This small molecule binds to this protein.
Small molecule (SMILES): CC(=O)N[C@@H]1[C@@H](O)[C@H](O[C@@H]2O[C@H](CO)[C@@H](O[C@@H]3O[C@H](CO)[C@@H](O)[C@H](O)[C@H]3NC(C)=O)[C@H](O)[C@H]2NC(C)=O)[C@@H](CO)O[C@H]1O

Binding-site contacts:
Ligand atom O1 contacts residue GLN54 of chain 1.A at 3.6 Å.
Ligand atom C3 contacts residue GLU137 of chain 1.A at 3.8 Å.
Ligand atom C3 contacts residue GLN106 of chain 1.A at 3.8 Å.
Ligand atom C5 contacts residue THR71 of chain 1.A at 3.6 Å.
Ligand atom N2 contacts residue GLU137 of chain 1.A at 2.9 Å (salt-bridge).
Ligand atom O7 contacts residue GLN69 of chain 1.A at 3.7 Å.
Ligand atom N2 contacts residue GLN106 of chain 1.A at 3.5 Å (h-bond).
Ligand atom O7 contacts residue ALA140 of chain 1.A at 2.9 Å (h-bond).
Ligand atom C8 contacts residue TYR136 of chain 1.A at 3.8 Å (hydrophobic).
Ligand atom O5 contacts residue GLU45 of chain 1.A at 3.4 Å (salt-bridge).
Ligand atom O4 contacts residue ARG138 of chain 1.A at 3.1 Å (salt-bridge).
Ligand atom C6 contacts residue GLN69 of chain 1.A at 3.6 Å.
Ligand atom O5 contacts residue ARG138 of chain 1.A at 3.1 Å (salt-bridge).
Ligand atom C8 contacts residue VAL68 of chain 1.A at 3.8 Å (hydrophobic).
Ligand atom C8 contacts residue GLU137 of chain 1.A at 3.6 Å.
Ligand atom C7 contacts residue GLN106 of chain 1.A at 3.3 Å.
Ligand atom C2 contacts residue GLU137 of chain 1.A at 3.4 Å.
Ligand atom C5 contacts residue GLN69 of chain 1.A at 3.6 Å.
Ligand atom O7 contacts residue TRP70 of chain 1.A at 3.5 Å.
Ligand atom O6 contacts residue GLU137 of chain 1.A at 3.4 Å (salt-bridge).
Ligand atom C1 contacts residue GLU137 of chain 1.A at 3.2 Å.
Ligand atom O7 contacts residue PRO139 of chain 1.A at 3.9 Å.
Ligand atom C7 contacts residue GLN69 of chain 1.A at 3.9 Å.
Ligand atom O3 contacts residue GLN106 of chain 1.A at 3.1 Å (h-bond).
Ligand atom C6 contacts residue VAL68 of chain 1.A at 3.8 Å (hydrophobic).
Ligand atom O7 contacts residue THR71 of chain 1.A at 3.0 Å (h-bond).
Ligand atom C1 contacts residue ARG138 of chain 1.A at 3.5 Å.
Ligand atom O4 contacts residue THR71 of chain 1.A at 3.6 Å.
Ligand atom C5 contacts residue ARG138 of chain 1.A at 3.4 Å.
Ligand atom O4 contacts residue GLU137 of chain 1.A at 3.8 Å.
Ligand atom C7 contacts residue ARG138 of chain 1.A at 3.8 Å.
Ligand atom C6 contacts residue GLU45 of chain 1.A at 3.4 Å.
Ligand atom O3 contacts residue ARG138 of chain 1.A at 3.0 Å (salt-bridge).
Ligand atom O6 contacts residue GLU45 of chain 1.A at 2.6 Å (salt-bridge).
Ligand atom O7 contacts residue ARG138 of chain 1.A at 2.7 Å (salt-bridge).
Ligand atom O6 contacts residue PRO139 of chain 1.A at 3.4 Å.
Ligand atom C3 contacts residue ARG138 of chain 1.A at 3.4 Å.
Ligand atom C6 contacts residue GLU137 of chain 1.A at 3.5 Å.
Ligand atom O7 contacts residue GLN106 of chain 1.A at 3.8 Å.
Ligand atom C8 contacts residue GLN106 of chain 1.A at 3.4 Å.

Sequence of chain 1.A:
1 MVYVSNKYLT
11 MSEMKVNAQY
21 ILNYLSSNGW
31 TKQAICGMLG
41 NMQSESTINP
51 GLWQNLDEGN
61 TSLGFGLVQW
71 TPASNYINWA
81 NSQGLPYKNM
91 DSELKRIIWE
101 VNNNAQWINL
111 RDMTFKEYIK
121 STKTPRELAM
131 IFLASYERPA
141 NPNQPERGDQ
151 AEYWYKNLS